Binding-site contacts:
Ligand atom NAL contacts residue ARG58 of chain 1.A at 3.8 Å.
Ligand atom O contacts residue LYS96 of chain 1.A at 3.2 Å (salt-bridge).
Ligand atom OXT contacts residue TRP94 of chain 1.A at 3.7 Å.
Ligand atom CB contacts residue ASP100 of chain 1.A at 3.2 Å.
Ligand atom O contacts residue GLY95 of chain 1.A at 3.2 Å.
Ligand atom OXT contacts residue ASP100 of chain 1.A at 3.6 Å.
Ligand atom N contacts residue HIS98 of chain 1.A at 3.8 Å.
Ligand atom C contacts residue TRP94 of chain 1.A at 4.0 Å (hydrophobic).
Ligand atom CA contacts residue ASP100 of chain 1.A at 3.3 Å.
Ligand atom C contacts residue LYS96 of chain 1.A at 3.3 Å.
Ligand atom C contacts residue ASP100 of chain 1.A at 3.3 Å.
Ligand atom CAH contacts residue GLN56 of chain 1.A at 3.8 Å.
Ligand atom CAI contacts residue ARG58 of chain 1.A at 3.6 Å.
Ligand atom O contacts residue TRP94 of chain 1.A at 3.5 Å (h-bond).
Ligand atom CAH contacts residue LEU51 of chain 1.A at 4.0 Å (hydrophobic).
Ligand atom CAO contacts residue ARG58 of chain 1.A at 3.7 Å.
Ligand atom CAH contacts residue GLY55 of chain 1.A at 3.6 Å.
Ligand atom CAG contacts residue LEU57 of chain 1.A at 3.0 Å (hydrophobic).
Ligand atom OXT contacts residue GLY97 of chain 1.A at 3.5 Å (h-bond).
Ligand atom CG contacts residue ARG58 of chain 1.A at 4.0 Å.
Ligand atom CG contacts residue LYS96 of chain 1.A at 3.8 Å.
Ligand atom CAJ contacts residue ILE52 of chain 1.A at 3.8 Å (hydrophobic).
Ligand atom OXT contacts residue LYS96 of chain 1.A at 3.3 Å (salt-bridge).
Ligand atom N contacts residue LYS96 of chain 1.A at 3.4 Å.
Ligand atom CAG contacts residue GLN56 of chain 1.A at 3.5 Å.
Ligand atom CAF contacts residue ARG102 of chain 1.A at 3.8 Å.
Ligand atom CAH contacts residue ARG58 of chain 1.A at 3.9 Å.
Ligand atom CAJ contacts residue GLY55 of chain 1.A at 3.8 Å.
Ligand atom OD1 contacts residue GLY95 of chain 1.A at 3.8 Å.
Ligand atom C contacts residue ARG58 of chain 1.A at 3.9 Å.
Ligand atom CAH contacts residue LEU57 of chain 1.A at 3.4 Å (hydrophobic).
Ligand atom OXT contacts residue HIS98 of chain 1.A at 2.9 Å (h-bond).
Ligand atom O contacts residue ASP100 of chain 1.A at 2.9 Å (salt-bridge).
Ligand atom CAI contacts residue GLY55 of chain 1.A at 3.7 Å.
Ligand atom CAH contacts residue ILE52 of chain 1.A at 3.9 Å (hydrophobic).
Ligand atom CAG contacts residue GLY55 of chain 1.A at 3.4 Å.
Ligand atom CAG contacts residue ARG58 of chain 1.A at 3.1 Å.
Ligand atom OD1 contacts residue LYS96 of chain 1.A at 2.9 Å (salt-bridge).
Ligand atom CB contacts residue ARG58 of chain 1.A at 3.8 Å.
Ligand atom O contacts residue ARG58 of chain 1.A at 2.8 Å (salt-bridge).

A protein and the small-molecule ligand that binds it are described below.
Small molecule (SMILES): N[C@@H](CC(=O)c1ccccc1NC=O)C(=O)O

Sequence of chain 1.A:
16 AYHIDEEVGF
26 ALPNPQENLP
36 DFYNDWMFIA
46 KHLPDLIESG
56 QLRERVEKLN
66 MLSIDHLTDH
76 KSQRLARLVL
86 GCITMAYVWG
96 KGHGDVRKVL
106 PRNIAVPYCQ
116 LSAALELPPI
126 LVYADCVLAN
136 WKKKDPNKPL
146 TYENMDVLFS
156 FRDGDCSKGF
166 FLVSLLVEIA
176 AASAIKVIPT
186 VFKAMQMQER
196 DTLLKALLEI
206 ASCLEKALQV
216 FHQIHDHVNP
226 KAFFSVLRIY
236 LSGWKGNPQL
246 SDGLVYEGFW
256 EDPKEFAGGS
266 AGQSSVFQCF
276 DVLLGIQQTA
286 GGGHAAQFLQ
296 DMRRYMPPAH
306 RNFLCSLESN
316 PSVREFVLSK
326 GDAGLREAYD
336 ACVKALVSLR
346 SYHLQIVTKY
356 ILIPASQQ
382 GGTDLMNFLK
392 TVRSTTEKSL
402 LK